Binding-site contacts:
Ligand atom O contacts residue ALA91 of chain 1.A at 2.9 Å (h-bond).
Ligand atom CD contacts residue ALA142 of chain 1.A at 4.4 Å (hydrophobic).
Ligand atom C contacts residue TYR61 of chain 1.A at 3.3 Å (hydrophobic).
Ligand atom N contacts residue TYR61 of chain 1.A at 3.6 Å.
Ligand atom N contacts residue GLU191 of chain 1.A at 2.8 Å (salt-bridge).
Ligand atom O contacts residue ALA142 of chain 1.A at 4.3 Å.
Ligand atom O contacts residue ARG96 of chain 1.A at 2.9 Å (salt-bridge).
Ligand atom OE1 contacts residue GLU191 of chain 1.A at 4.3 Å.
Ligand atom CA contacts residue ALA142 of chain 1.A at 4.1 Å (hydrophobic).
Ligand atom OXT contacts residue ARG96 of chain 1.A at 2.8 Å (salt-bridge).
Ligand atom OXT contacts residue GLY141 of chain 1.A at 3.4 Å.
Ligand atom OE2 contacts residue THR143 of chain 1.A at 2.6 Å (h-bond).
Ligand atom OE1 contacts residue GLY141 of chain 1.A at 3.6 Å.
Ligand atom C contacts residue GLU191 of chain 1.A at 4.3 Å.
Ligand atom N contacts residue PRO89 of chain 1.A at 2.8 Å (h-bond).
Ligand atom CD contacts residue GLU191 of chain 1.A at 3.9 Å.
Ligand atom C contacts residue ARG96 of chain 1.A at 3.5 Å.
Ligand atom CG contacts residue ASN174 of chain 1.A at 4.1 Å.
Ligand atom CA contacts residue PRO89 of chain 1.A at 4.0 Å (hydrophobic).
Ligand atom OXT contacts residue TYR61 of chain 1.A at 3.3 Å.
Ligand atom CB contacts residue GLU191 of chain 1.A at 4.2 Å.
Ligand atom CG contacts residue GLU191 of chain 1.A at 3.9 Å.
Ligand atom OXT contacts residue ALA142 of chain 1.A at 2.8 Å (h-bond).
Ligand atom CB contacts residue TYR61 of chain 1.A at 3.6 Å (hydrophobic).
Ligand atom CD contacts residue THR143 of chain 1.A at 3.3 Å.
Ligand atom OE1 contacts residue THR143 of chain 1.A at 2.9 Å (h-bond).
Ligand atom CB contacts residue ALA142 of chain 1.A at 4.3 Å (hydrophobic).
Ligand atom CG contacts residue VAL138 of chain 1.A at 4.3 Å (hydrophobic).
Ligand atom OE2 contacts residue GLU191 of chain 1.A at 3.5 Å.
Ligand atom O contacts residue TYR61 of chain 1.A at 3.3 Å.
Ligand atom OE1 contacts residue ALA142 of chain 1.A at 3.2 Å (h-bond).
Ligand atom O contacts residue LEU90 of chain 1.A at 3.5 Å.
Ligand atom N contacts residue ALA91 of chain 1.A at 4.3 Å.
Ligand atom C contacts residue ALA142 of chain 1.A at 3.7 Å (hydrophobic).
Ligand atom C contacts residue ALA91 of chain 1.A at 4.0 Å (hydrophobic).
Ligand atom CA contacts residue GLU191 of chain 1.A at 3.3 Å.
Ligand atom C contacts residue PRO89 of chain 1.A at 4.1 Å (hydrophobic).
Ligand atom N contacts residue TYR217 of chain 1.A at 3.9 Å.
Ligand atom O contacts residue PRO89 of chain 1.A at 3.4 Å (h-bond).
Ligand atom CA contacts residue TYR61 of chain 1.A at 3.8 Å (hydrophobic).

The small molecule below binds the protein below.
Small molecule (SMILES): N[C@@H](CCC(=O)O)C(=O)O

Sequence of chain 1.A:
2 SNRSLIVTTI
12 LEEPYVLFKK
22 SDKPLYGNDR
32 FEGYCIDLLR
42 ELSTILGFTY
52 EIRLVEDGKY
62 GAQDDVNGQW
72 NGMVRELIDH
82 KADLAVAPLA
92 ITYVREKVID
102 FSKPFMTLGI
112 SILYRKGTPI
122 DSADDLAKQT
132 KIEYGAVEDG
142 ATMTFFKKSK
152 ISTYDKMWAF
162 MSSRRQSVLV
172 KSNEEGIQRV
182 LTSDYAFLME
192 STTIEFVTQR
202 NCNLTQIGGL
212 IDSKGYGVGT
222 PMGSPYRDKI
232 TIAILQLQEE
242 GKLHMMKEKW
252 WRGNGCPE